Binding-site contacts:
Ligand atom CAD contacts residue LYS41 of chain 1.C at 3.9 Å.
Ligand atom CBH contacts residue LYS41 of chain 1.C at 3.7 Å.
Ligand atom CAF contacts residue ARG25 of chain 1.C at 3.8 Å.
Ligand atom CAD contacts residue ASN16 of chain 1.C at 3.8 Å.
Ligand atom CAL contacts residue LYS41 of chain 1.C at 3.6 Å.
Ligand atom CAS contacts residue VAL26 of chain 1.C at 3.8 Å (hydrophobic).
Ligand atom CAI contacts residue PHE20 of chain 1.C at 3.9 Å (hydrophobic).
Ligand atom CBF contacts residue PHE20 of chain 1.C at 3.7 Å (hydrophobic).
Ligand atom CAM contacts residue ASN16 of chain 1.C at 3.8 Å.
Ligand atom CAM contacts residue ALA17 of chain 1.C at 3.9 Å (hydrophobic).
Ligand atom CBI contacts residue ASN16 of chain 1.C at 3.6 Å.
Ligand atom CAE contacts residue ASN16 of chain 1.C at 3.6 Å.
Ligand atom CAW contacts residue PHE20 of chain 1.C at 3.9 Å (hydrophobic).
Ligand atom CAT contacts residue GLU19 of chain 1.C at 3.4 Å.
Ligand atom CBD contacts residue PHE20 of chain 1.C at 3.8 Å (hydrophobic).
Ligand atom CAQ contacts residue GLU19 of chain 1.C at 3.2 Å.
Ligand atom CAR contacts residue ASP23 of chain 1.C at 3.9 Å.
Ligand atom CAJ contacts residue PHE37 of chain 1.C at 3.8 Å (hydrophobic).
Ligand atom CBH contacts residue ASN16 of chain 1.C at 3.5 Å.
Ligand atom CAH contacts residue ASN16 of chain 1.C at 3.6 Å.
Ligand atom CAN contacts residue LYS41 of chain 1.C at 3.5 Å.
Ligand atom CAA contacts residue PHE37 of chain 1.C at 3.5 Å (hydrophobic).
Ligand atom CAN contacts residue ASN16 of chain 1.C at 3.8 Å.
Ligand atom CAP contacts residue THR29 of chain 1.C at 3.3 Å.
Ligand atom CBB contacts residue ASN16 of chain 1.C at 3.9 Å.
Ligand atom CAI contacts residue ASN16 of chain 1.C at 3.6 Å.
Ligand atom CAM contacts residue LYS41 of chain 1.C at 3.8 Å.
Ligand atom OAB contacts residue PHE37 of chain 1.C at 3.7 Å.
Ligand atom CAE contacts residue LYS41 of chain 1.C at 3.9 Å.
Ligand atom CAA contacts residue SER33 of chain 1.C at 3.7 Å.
Ligand atom CAH contacts residue LEU38 of chain 1.C at 3.6 Å (hydrophobic).
Ligand atom CAH contacts residue ALA17 of chain 1.C at 3.8 Å (hydrophobic).
Ligand atom CAR contacts residue ARG25 of chain 1.C at 3.8 Å.
Ligand atom CAM contacts residue LEU38 of chain 1.C at 3.9 Å (hydrophobic).
Ligand atom CAK contacts residue PHE37 of chain 1.C at 3.7 Å (hydrophobic).
Ligand atom CBI contacts residue LYS41 of chain 1.C at 3.5 Å.
Ligand atom CAG contacts residue THR29 of chain 1.C at 3.4 Å.
Ligand atom CAK contacts residue PHE20 of chain 1.C at 3.5 Å (hydrophobic).
Ligand atom CAJ contacts residue PHE20 of chain 1.C at 3.6 Å (hydrophobic).
Ligand atom NAC contacts residue GLU19 of chain 1.C at 2.9 Å (salt-bridge).

This protein binds this small molecule.
Small molecule (SMILES): COc1ccc(CN2CCc3c(c(C(=O)NCc4cccc5ccccc45)nn3CCN)C2)c2ccccc12

Sequence of chain 1.C:
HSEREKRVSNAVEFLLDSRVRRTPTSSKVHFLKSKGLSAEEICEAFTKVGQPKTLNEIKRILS